Binding-site contacts:
Ligand atom C7 contacts residue TYR248 of chain 1.A at 3.7 Å (hydrophobic).
Ligand atom C7 contacts residue ASN239 of chain 1.A at 3.6 Å.
Ligand atom C4 contacts residue ASN239 of chain 1.A at 4.3 Å.
Ligand atom O7 contacts residue TYR248 of chain 1.A at 3.1 Å (h-bond).
Ligand atom C6 contacts residue PRO237 of chain 1.A at 4.4 Å (hydrophobic).
Ligand atom C6 contacts residue HIS236 of chain 1.A at 4.0 Å.
Ligand atom C5 contacts residue ASN239 of chain 1.A at 3.6 Å.
Ligand atom C7 contacts residue VAL246 of chain 1.A at 4.5 Å (hydrophobic).
Ligand atom N2 contacts residue ASN239 of chain 1.A at 3.0 Å (h-bond).
Ligand atom C3 contacts residue ASN239 of chain 1.A at 3.8 Å.
Ligand atom C8 contacts residue VAL246 of chain 1.A at 4.0 Å (hydrophobic).
Ligand atom O5 contacts residue ASN239 of chain 1.A at 2.3 Å (h-bond).
Ligand atom C8 contacts residue TYR248 of chain 1.A at 3.4 Å (hydrophobic).
Ligand atom C6 contacts residue ASN239 of chain 1.A at 4.1 Å.
Ligand atom O6 contacts residue HIS236 of chain 1.A at 4.0 Å.
Ligand atom C1 contacts residue ASN239 of chain 1.A at 1.4 Å.
Ligand atom C2 contacts residue ASN239 of chain 1.A at 2.5 Å.
Ligand atom O7 contacts residue ASN239 of chain 1.A at 3.8 Å.

Sequence of chain 1.A:
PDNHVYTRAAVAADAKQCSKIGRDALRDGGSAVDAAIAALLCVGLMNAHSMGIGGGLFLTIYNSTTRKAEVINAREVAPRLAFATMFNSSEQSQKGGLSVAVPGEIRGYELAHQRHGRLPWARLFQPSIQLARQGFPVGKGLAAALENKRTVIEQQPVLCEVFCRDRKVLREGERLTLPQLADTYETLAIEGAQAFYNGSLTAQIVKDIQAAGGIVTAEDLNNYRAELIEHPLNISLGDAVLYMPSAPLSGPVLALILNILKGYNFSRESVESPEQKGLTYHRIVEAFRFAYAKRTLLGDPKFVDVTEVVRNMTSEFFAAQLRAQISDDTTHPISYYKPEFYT

This small molecule binds to this protein.
Small molecule (SMILES): CC(=O)N[C@@H]1[C@@H](O)[C@H](O)[C@@H](CO)O[C@H]1O